Binding-site contacts:
Ligand atom C6 contacts residue U8 of chain 1.K at 3.3 Å.
Ligand atom O4 contacts residue A3 of chain 1.K at 3.2 Å (h-bond).
Ligand atom N3 contacts residue A3 of chain 1.K at 3.0 Å (h-bond).
Ligand atom O4' contacts residue GLY580 of chain 1.D at 3.5 Å.
Ligand atom C2 contacts residue U6 of chain 1.K at 3.3 Å.
Ligand atom N6 contacts residue U8 of chain 1.K at 2.5 Å (h-bond).
Ligand atom O3' contacts residue LEU581 of chain 1.D at 3.6 Å.
Ligand atom N1 contacts residue U7 of chain 1.K at 2.6 Å (h-bond).
Ligand atom OP1 contacts residue ASP365 of chain 1.D at 3.3 Å (salt-bridge).
Ligand atom O3' contacts residue ASP364 of chain 1.D at 2.8 Å (salt-bridge).
Ligand atom N1 contacts residue U6 of chain 1.K at 2.8 Å (h-bond).
Ligand atom C2 contacts residue A5 of chain 1.K at 3.6 Å.
Ligand atom O2' contacts residue ASP576 of chain 1.D at 3.4 Å (salt-bridge).
Ligand atom OP1 contacts residue ARG577 of chain 1.D at 3.3 Å (salt-bridge).
Ligand atom C5' contacts residue MET553 of chain 1.D at 3.6 Å (hydrophobic).
Ligand atom N1 contacts residue U8 of chain 1.K at 2.5 Å (h-bond).
Ligand atom O2' contacts residue THR584 of chain 1.D at 2.7 Å (h-bond).
Ligand atom O2 contacts residue THR457 of chain 1.D at 3.1 Å (h-bond).
Ligand atom C6 contacts residue U6 of chain 1.K at 3.6 Å.
Ligand atom OP2 contacts residue ARG558 of chain 1.D at 2.8 Å (salt-bridge).
Ligand atom C2 contacts residue U7 of chain 1.K at 3.2 Å.
Ligand atom O3' contacts residue GLY363 of chain 1.D at 3.4 Å.
Ligand atom O2' contacts residue GLY580 of chain 1.D at 3.3 Å (h-bond).
Ligand atom C6 contacts residue U7 of chain 1.K at 3.5 Å.
Ligand atom N3 contacts residue A5 of chain 1.K at 2.9 Å (h-bond).
Ligand atom C2 contacts residue U8 of chain 1.K at 3.4 Å.
Ligand atom N3 contacts residue A4 of chain 1.K at 2.9 Å (h-bond).
Ligand atom O4 contacts residue A4 of chain 1.K at 3.0 Å (h-bond).
Ligand atom O4 contacts residue A5 of chain 1.K at 2.8 Å (h-bond).
Ligand atom OP1 contacts residue MET553 of chain 1.D at 3.3 Å.
Ligand atom O3' contacts residue MET553 of chain 1.D at 3.5 Å.
Ligand atom C4 contacts residue A5 of chain 1.K at 3.6 Å.
Ligand atom C4' contacts residue LEU526 of chain 1.D at 3.2 Å (hydrophobic).
Ligand atom O4' contacts residue TYR362 of chain 1.D at 3.5 Å.
Ligand atom N6 contacts residue U7 of chain 1.K at 2.8 Å (h-bond).
Ligand atom N6 contacts residue U6 of chain 1.K at 2.9 Å (h-bond).
Ligand atom OP1 contacts residue ARG282 of chain 1.D at 2.7 Å (salt-bridge).
Ligand atom O5' contacts residue ARG558 of chain 1.D at 3.5 Å (salt-bridge).
Ligand atom O2 contacts residue A5 of chain 1.K at 3.4 Å.
Ligand atom C3' contacts residue ASP364 of chain 1.D at 3.2 Å.

Sequence of chain 1.D:
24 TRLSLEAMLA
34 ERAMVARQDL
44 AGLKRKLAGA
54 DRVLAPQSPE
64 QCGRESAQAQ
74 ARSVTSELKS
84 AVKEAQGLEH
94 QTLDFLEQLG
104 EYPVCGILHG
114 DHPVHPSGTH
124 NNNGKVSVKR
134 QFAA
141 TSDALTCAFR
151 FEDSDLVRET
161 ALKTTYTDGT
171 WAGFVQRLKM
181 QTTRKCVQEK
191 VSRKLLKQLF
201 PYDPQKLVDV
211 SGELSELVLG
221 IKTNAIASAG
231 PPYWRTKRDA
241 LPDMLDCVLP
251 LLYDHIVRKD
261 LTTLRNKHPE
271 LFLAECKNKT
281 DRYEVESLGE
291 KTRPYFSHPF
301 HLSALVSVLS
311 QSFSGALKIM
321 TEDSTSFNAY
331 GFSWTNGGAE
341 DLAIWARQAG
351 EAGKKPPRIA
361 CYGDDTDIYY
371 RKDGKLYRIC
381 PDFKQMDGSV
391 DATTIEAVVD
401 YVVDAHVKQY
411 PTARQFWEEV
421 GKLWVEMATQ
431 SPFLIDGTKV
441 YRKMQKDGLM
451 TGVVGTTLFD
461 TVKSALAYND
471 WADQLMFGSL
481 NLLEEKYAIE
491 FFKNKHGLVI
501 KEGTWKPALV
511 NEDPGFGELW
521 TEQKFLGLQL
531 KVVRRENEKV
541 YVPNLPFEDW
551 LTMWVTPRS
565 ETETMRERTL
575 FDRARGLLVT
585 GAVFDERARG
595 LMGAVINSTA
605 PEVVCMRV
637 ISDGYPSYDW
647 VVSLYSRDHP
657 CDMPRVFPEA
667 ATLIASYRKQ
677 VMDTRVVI

Sequence of chain 1.C:
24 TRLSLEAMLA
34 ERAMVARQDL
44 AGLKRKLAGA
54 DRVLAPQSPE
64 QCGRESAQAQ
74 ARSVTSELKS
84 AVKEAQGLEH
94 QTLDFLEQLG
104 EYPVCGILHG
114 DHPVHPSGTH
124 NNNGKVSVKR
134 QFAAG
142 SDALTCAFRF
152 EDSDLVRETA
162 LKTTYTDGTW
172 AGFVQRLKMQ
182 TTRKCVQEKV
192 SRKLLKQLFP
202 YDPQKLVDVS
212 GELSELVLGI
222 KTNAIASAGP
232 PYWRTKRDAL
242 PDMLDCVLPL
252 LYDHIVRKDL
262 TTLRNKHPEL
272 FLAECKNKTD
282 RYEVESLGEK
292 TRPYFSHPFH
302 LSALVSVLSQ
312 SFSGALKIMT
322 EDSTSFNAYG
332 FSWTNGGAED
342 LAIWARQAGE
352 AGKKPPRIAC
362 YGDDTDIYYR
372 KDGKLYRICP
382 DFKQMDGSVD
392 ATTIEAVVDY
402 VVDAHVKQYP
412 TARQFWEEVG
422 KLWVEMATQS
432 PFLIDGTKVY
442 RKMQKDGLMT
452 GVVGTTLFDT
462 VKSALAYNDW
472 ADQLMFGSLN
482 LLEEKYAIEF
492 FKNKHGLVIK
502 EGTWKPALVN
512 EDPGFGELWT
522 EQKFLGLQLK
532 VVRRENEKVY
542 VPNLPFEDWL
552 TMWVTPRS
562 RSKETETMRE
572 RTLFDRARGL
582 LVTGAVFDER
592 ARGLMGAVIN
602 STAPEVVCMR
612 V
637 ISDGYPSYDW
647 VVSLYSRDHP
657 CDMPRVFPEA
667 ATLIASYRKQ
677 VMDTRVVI

A protein and the small-molecule ligand that binds it are described below.
Small molecule (SMILES): Nc1ncnc2c1ncn2[C@@H]1O[C@H](COP(=O)=O)[C@@H](O[P](=O)(O)OC[C@H]2O[C@@H](n3cnc4c(N)ncnc43)[C@H](O)[C@@H]2O[P](=O)(O)OC[C@H]2O[C@@H](n3cnc4c(N)ncnc43)[C@H](O)[C@@H]2O[P](=O)(O)OC[C@H]2O[C@@H](n3ccc(=O)[nH]c3=O)[C@H](O)[C@@H]2O[P](=O)(O)OC[C@H]2O[C@@H](n3ccc(=O)[nH]c3=O)[C@H](O)[C@@H]2O[P](=O)(O)OC[C@H]2O[C@@H](n3ccc(=O)[nH]c3=O)[C@H](O)[C@@H]2O)[C@H]1O